Sequence of chain 1.D:
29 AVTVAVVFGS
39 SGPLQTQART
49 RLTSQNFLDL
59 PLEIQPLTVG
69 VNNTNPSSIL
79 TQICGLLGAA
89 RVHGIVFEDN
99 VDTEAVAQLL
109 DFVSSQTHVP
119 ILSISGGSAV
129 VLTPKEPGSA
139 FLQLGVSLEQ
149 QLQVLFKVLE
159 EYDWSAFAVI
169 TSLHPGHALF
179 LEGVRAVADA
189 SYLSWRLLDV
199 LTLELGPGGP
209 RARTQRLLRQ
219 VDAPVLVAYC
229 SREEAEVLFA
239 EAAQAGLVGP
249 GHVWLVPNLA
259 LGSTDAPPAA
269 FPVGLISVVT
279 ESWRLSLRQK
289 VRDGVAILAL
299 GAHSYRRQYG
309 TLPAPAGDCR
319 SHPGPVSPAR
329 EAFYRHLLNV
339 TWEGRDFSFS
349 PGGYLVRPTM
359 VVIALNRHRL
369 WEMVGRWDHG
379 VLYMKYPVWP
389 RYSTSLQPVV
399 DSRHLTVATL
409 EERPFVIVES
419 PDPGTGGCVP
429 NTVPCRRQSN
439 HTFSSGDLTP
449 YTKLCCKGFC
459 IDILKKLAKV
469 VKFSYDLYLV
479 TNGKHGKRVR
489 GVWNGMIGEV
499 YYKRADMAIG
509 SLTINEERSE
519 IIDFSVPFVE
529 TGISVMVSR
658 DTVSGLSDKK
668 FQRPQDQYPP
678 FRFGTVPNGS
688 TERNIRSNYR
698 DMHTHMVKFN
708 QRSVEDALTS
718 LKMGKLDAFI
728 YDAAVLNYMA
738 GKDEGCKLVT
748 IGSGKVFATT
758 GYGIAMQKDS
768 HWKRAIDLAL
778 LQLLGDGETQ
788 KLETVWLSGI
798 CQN

A protein and the small-molecule ligand that binds it are described below.
Small molecule (SMILES): CC(=O)N[C@@H]1[C@@H](O)[C@H](O)[C@@H](CO)O[C@H]1O

Binding-site contacts:
Ligand atom C3 contacts residue ASN685 of chain 1.D at 3.8 Å.
Ligand atom N2 contacts residue ASN685 of chain 1.D at 2.9 Å (h-bond).
Ligand atom C8 contacts residue ASN685 of chain 1.D at 3.8 Å.
Ligand atom C2 contacts residue ASN685 of chain 1.D at 2.4 Å.
Ligand atom C7 contacts residue ASN685 of chain 1.D at 3.5 Å.
Ligand atom O7 contacts residue ASN685 of chain 1.D at 4.4 Å.
Ligand atom C4 contacts residue ASN685 of chain 1.D at 4.2 Å.
Ligand atom C1 contacts residue ASN685 of chain 1.D at 1.4 Å.
Ligand atom C8 contacts residue LYS482 of chain 1.D at 3.7 Å.
Ligand atom C7 contacts residue LYS482 of chain 1.D at 4.3 Å.
Ligand atom C1 contacts residue PRO684 of chain 1.D at 4.5 Å (hydrophobic).
Ligand atom C5 contacts residue ASN685 of chain 1.D at 3.7 Å.
Ligand atom O5 contacts residue ASN685 of chain 1.D at 2.4 Å (h-bond).
Ligand atom O7 contacts residue LYS482 of chain 1.D at 4.0 Å.